Sequence of chain 1.C:
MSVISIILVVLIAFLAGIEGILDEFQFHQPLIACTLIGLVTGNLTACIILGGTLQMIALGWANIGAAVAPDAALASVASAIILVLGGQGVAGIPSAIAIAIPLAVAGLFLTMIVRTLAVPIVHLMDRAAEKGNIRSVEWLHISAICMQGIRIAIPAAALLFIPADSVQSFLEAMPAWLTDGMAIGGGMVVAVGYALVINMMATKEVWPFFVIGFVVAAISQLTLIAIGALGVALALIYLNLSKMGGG

Binding-site contacts:
Ligand atom C5 contacts residue ASN66 of chain 1.D at 3.2 Å.
Ligand atom O4 contacts residue PRO69 of chain 1.D at 3.3 Å.
Ligand atom O1 contacts residue TRP26 of chain 1.D at 2.9 Å (h-bond).
Ligand atom O5 contacts residue ASN66 of chain 1.D at 3.0 Å (h-bond).
Ligand atom O2 contacts residue ASN63 of chain 1.C at 2.5 Å (h-bond).
Ligand atom O2 contacts residue GLY65 of chain 1.C at 3.5 Å (h-bond).
Ligand atom C1 contacts residue ALA66 of chain 1.C at 4.0 Å (hydrophobic).
Ligand atom O6 contacts residue ASP113 of chain 1.D at 2.7 Å (salt-bridge).
Ligand atom O1 contacts residue GLN23 of chain 1.D at 3.7 Å.
Ligand atom C4 contacts residue ASN63 of chain 1.C at 3.3 Å.
Ligand atom C1 contacts residue TRP26 of chain 1.D at 3.5 Å (hydrophobic).
Ligand atom C3 contacts residue GLN23 of chain 1.D at 3.7 Å.
Ligand atom C6 contacts residue ASP113 of chain 1.D at 3.4 Å.
Ligand atom C4 contacts residue GLY65 of chain 1.C at 4.0 Å.
Ligand atom O4 contacts residue ASN63 of chain 1.C at 4.0 Å.
Ligand atom C6 contacts residue GLY65 of chain 1.C at 3.9 Å.
Ligand atom C5 contacts residue THR67 of chain 1.D at 3.5 Å.
Ligand atom C2 contacts residue TRP26 of chain 1.D at 3.9 Å (hydrophobic).
Ligand atom O1 contacts residue ASN66 of chain 1.D at 2.8 Å (h-bond).
Ligand atom O3 contacts residue ASN63 of chain 1.C at 2.8 Å (h-bond).
Ligand atom O4 contacts residue ASP113 of chain 1.D at 3.4 Å (salt-bridge).
Ligand atom O4 contacts residue TRP117 of chain 1.D at 3.4 Å (h-bond).
Ligand atom O6 contacts residue HIS68 of chain 1.D at 3.3 Å (h-bond).
Ligand atom O2 contacts residue ILE64 of chain 1.C at 3.7 Å.
Ligand atom C6 contacts residue ASN66 of chain 1.D at 3.6 Å.
Ligand atom O5 contacts residue GLY65 of chain 1.C at 3.2 Å (h-bond).
Ligand atom C2 contacts residue GLN23 of chain 1.D at 3.7 Å.
Ligand atom C6 contacts residue THR67 of chain 1.D at 3.8 Å.
Ligand atom C2 contacts residue ASN63 of chain 1.C at 3.5 Å.
Ligand atom C5 contacts residue GLY65 of chain 1.C at 3.9 Å.
Ligand atom C1 contacts residue ASN66 of chain 1.D at 3.4 Å.
Ligand atom O6 contacts residue THR67 of chain 1.D at 3.5 Å.
Ligand atom C1 contacts residue GLY65 of chain 1.C at 3.9 Å.
Ligand atom O1 contacts residue GLN32 of chain 1.D at 3.1 Å (h-bond).
Ligand atom O3 contacts residue GLN23 of chain 1.D at 4.0 Å.
Ligand atom C3 contacts residue ASN63 of chain 1.C at 3.3 Å.
Ligand atom O4 contacts residue THR67 of chain 1.D at 4.1 Å.
Ligand atom O2 contacts residue ALA66 of chain 1.C at 4.0 Å.
Ligand atom O4 contacts residue HIS68 of chain 1.D at 3.8 Å.
Ligand atom C4 contacts residue ASP113 of chain 1.D at 4.1 Å.

Sequence of chain 1.D:
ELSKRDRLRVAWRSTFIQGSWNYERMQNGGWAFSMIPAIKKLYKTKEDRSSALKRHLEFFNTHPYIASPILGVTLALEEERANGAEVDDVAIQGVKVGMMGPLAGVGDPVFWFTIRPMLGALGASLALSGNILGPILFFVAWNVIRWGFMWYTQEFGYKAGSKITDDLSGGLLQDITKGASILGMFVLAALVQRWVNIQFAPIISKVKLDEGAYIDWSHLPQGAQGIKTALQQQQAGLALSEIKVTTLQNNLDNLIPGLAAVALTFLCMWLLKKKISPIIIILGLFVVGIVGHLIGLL

The protein below binds the small molecule below.
Small molecule (SMILES): OC[C@H]1O[C@H](O)[C@@H](O)[C@@H](O)[C@@H]1O